Binding-site contacts:
Ligand atom NAA contacts residue PHE117 of chain 1.A at 3.4 Å.
Ligand atom OAB contacts residue PHE117 of chain 1.A at 3.6 Å.
Ligand atom CAU contacts residue NAP1 of chain 1.E at 3.5 Å.
Ligand atom NAO contacts residue NAP1 of chain 1.E at 2.8 Å (h-bond).
Ligand atom NAA contacts residue NAP1 of chain 1.E at 3.1 Å (h-bond).
Ligand atom CAL contacts residue GLY225 of chain 1.A at 3.4 Å.
Ligand atom CAK contacts residue ASP181 of chain 1.A at 3.5 Å.
Ligand atom CAE contacts residue PHE191 of chain 1.A at 3.6 Å (hydrophobic).
Ligand atom CAC contacts residue CYS188 of chain 1.A at 3.8 Å (hydrophobic).
Ligand atom CAW contacts residue PHE117 of chain 1.A at 3.5 Å (hydrophobic).
Ligand atom CAH contacts residue GLY225 of chain 1.A at 3.5 Å.
Ligand atom NAP contacts residue PHE117 of chain 1.A at 3.1 Å.
Ligand atom CAG contacts residue ASP181 of chain 1.A at 3.6 Å.
Ligand atom CAV contacts residue NAP1 of chain 1.E at 3.2 Å.
Ligand atom CAS contacts residue NAP1 of chain 1.E at 3.3 Å.
Ligand atom CAL contacts residue NAP1 of chain 1.E at 3.6 Å.
Ligand atom CAX contacts residue TYR194 of chain 1.A at 3.5 Å (hydrophobic).
Ligand atom CAM contacts residue PRO230 of chain 1.A at 3.5 Å (hydrophobic).
Ligand atom NAQ contacts residue NAP1 of chain 1.E at 3.5 Å.
Ligand atom CAS contacts residue PHE117 of chain 1.A at 3.2 Å (hydrophobic).
Ligand atom NAO contacts residue TYR194 of chain 1.A at 3.6 Å (h-bond).
Ligand atom CAK contacts residue TYR194 of chain 1.A at 3.6 Å (hydrophobic).
Ligand atom CAE contacts residue PHE117 of chain 1.A at 3.7 Å (hydrophobic).
Ligand atom NAQ contacts residue TYR194 of chain 1.A at 2.8 Å (h-bond).
Ligand atom CAT contacts residue NAP1 of chain 1.E at 3.5 Å.
Ligand atom CAI contacts residue PHE117 of chain 1.A at 3.4 Å (hydrophobic).
Ligand atom CAD contacts residue MET183 of chain 1.A at 3.7 Å (hydrophobic).
Ligand atom NAP contacts residue NAP1 of chain 1.E at 3.0 Å (h-bond).
Ligand atom CAX contacts residue NAP1 of chain 1.E at 3.7 Å.
Ligand atom CAS contacts residue SER115 of chain 1.A at 3.8 Å.
Ligand atom CAG contacts residue CYS188 of chain 1.A at 3.8 Å (hydrophobic).
Ligand atom CAN contacts residue NAP1 of chain 1.E at 3.4 Å.
Ligand atom OAB contacts residue PRO230 of chain 1.A at 3.4 Å.
Ligand atom CAC contacts residue PHE191 of chain 1.A at 3.7 Å (hydrophobic).
Ligand atom CAW contacts residue NAP1 of chain 1.E at 3.5 Å.
Ligand atom OAB contacts residue ARG34 of chain 1.A at 3.4 Å (salt-bridge).
Ligand atom NAA contacts residue SER115 of chain 1.A at 2.8 Å (h-bond).
Ligand atom CAY contacts residue NAP1 of chain 1.E at 3.6 Å.
Ligand atom OAB contacts residue NAP1 of chain 1.E at 3.4 Å (h-bond).
Ligand atom CAF contacts residue CYS188 of chain 1.A at 3.7 Å (hydrophobic).

Sequence of chain 1.A:
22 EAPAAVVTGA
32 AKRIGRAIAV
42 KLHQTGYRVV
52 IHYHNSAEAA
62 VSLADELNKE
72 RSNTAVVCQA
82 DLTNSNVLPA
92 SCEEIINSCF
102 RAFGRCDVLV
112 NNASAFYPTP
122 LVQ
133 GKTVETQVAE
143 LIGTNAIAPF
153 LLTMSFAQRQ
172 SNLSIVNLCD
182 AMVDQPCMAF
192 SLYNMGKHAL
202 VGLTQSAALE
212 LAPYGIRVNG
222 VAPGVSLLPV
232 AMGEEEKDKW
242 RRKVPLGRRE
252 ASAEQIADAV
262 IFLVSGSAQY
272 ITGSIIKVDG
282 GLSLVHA

This protein binds this small molecule.
Small molecule (SMILES): Nc1nc2[nH]c(-c3ccccc3)c(CCc3ccccc3)c2c(=O)[nH]1